Binding-site contacts:
Ligand atom C6 contacts residue SER343 of chain 1.B at 3.2 Å.
Ligand atom C3 contacts residue SER343 of chain 1.B at 2.8 Å.
Ligand atom C2 contacts residue GLY344 of chain 1.B at 4.4 Å.
Ligand atom O6 contacts residue SER343 of chain 1.B at 2.1 Å (h-bond).
Ligand atom O1B contacts residue SER343 of chain 1.B at 3.1 Å (h-bond).
Ligand atom C1 contacts residue SER343 of chain 1.B at 2.0 Å.
Ligand atom O8 contacts residue SER343 of chain 1.B at 4.2 Å.
Ligand atom O1A contacts residue GLY344 of chain 1.B at 4.1 Å.
Ligand atom O1A contacts residue SER343 of chain 1.B at 2.2 Å (h-bond).
Ligand atom C5 contacts residue SER343 of chain 1.B at 4.0 Å.
Ligand atom C4 contacts residue SER343 of chain 1.B at 3.6 Å.
Ligand atom O8 contacts residue LYS191 of chain 1.B at 4.4 Å.
Ligand atom C3 contacts residue GLY344 of chain 1.B at 4.3 Å.
Ligand atom C8 contacts residue SER343 of chain 1.B at 4.5 Å.
Ligand atom C2 contacts residue SER343 of chain 1.B at 1.4 Å.
Ligand atom O1A contacts residue LYS191 of chain 1.B at 4.2 Å.
Ligand atom C1 contacts residue LYS191 of chain 1.B at 4.1 Å.
Ligand atom C7 contacts residue SER343 of chain 1.B at 4.3 Å.
Ligand atom O1B contacts residue LYS191 of chain 1.B at 3.8 Å.

A protein and the small-molecule ligand that binds it are described below.
Small molecule (SMILES): C[C@H](O)[C@H](N)[C@@H]1O[C@](O)(C(=O)O)C[C@H](O)[C@@H]1N

Sequence of chain 1.B:
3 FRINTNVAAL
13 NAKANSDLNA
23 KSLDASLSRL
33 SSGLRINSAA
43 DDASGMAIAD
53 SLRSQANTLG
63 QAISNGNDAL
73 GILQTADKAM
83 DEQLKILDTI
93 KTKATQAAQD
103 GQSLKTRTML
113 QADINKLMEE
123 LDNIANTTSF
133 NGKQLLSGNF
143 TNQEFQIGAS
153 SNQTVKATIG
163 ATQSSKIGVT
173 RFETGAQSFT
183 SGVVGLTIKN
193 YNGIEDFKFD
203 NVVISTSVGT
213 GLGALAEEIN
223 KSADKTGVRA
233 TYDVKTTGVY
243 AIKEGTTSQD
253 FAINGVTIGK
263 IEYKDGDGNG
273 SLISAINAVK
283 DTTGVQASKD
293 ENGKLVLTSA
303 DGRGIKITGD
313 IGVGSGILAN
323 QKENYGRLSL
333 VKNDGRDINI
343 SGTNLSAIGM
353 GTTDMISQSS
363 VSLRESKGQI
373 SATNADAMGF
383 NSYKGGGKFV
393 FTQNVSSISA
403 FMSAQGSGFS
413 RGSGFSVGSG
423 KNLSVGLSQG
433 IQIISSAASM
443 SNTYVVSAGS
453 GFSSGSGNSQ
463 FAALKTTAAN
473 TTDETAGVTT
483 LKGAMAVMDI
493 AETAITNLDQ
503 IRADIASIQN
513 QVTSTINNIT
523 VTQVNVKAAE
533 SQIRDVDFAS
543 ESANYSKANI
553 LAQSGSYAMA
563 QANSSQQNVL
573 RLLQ